Binding-site contacts:
Ligand atom C6 contacts residue LEU25 of chain 1.A at 3.7 Å (hydrophobic).
Ligand atom N24 contacts residue MET97 of chain 1.A at 3.7 Å.
Ligand atom O32 contacts residue LYS52 of chain 1.A at 3.0 Å (salt-bridge).
Ligand atom F17 contacts residue VAL33 of chain 1.A at 3.4 Å.
Ligand atom N18 contacts residue LEU151 of chain 1.A at 3.7 Å.
Ligand atom C33 contacts residue LYS52 of chain 1.A at 3.7 Å.
Ligand atom C21 contacts residue MET97 of chain 1.A at 3.8 Å (hydrophobic).
Ligand atom C19 contacts residue LEU151 of chain 1.A at 3.3 Å (hydrophobic).
Ligand atom C20 contacts residue MET97 of chain 1.A at 3.7 Å (hydrophobic).
Ligand atom C29 contacts residue GLU69 of chain 1.A at 3.5 Å.
Ligand atom F15 contacts residue GLY26 of chain 1.A at 3.3 Å.
Ligand atom C21 contacts residue CYS82 of chain 1.A at 3.7 Å (hydrophobic).
Ligand atom C9 contacts residue LEU151 of chain 1.A at 3.6 Å (hydrophobic).
Ligand atom F31 contacts residue GLU69 of chain 1.A at 3.4 Å.
Ligand atom N22 contacts residue THR161 of chain 1.A at 2.7 Å (h-bond).
Ligand atom C23 contacts residue THR161 of chain 1.A at 3.6 Å.
Ligand atom C29 contacts residue LYS52 of chain 1.A at 3.7 Å.
Ligand atom C2 contacts residue LEU25 of chain 1.A at 3.6 Å (hydrophobic).
Ligand atom C1 contacts residue LEU25 of chain 1.A at 3.6 Å (hydrophobic).
Ligand atom C5 contacts residue MET100 of chain 1.A at 3.7 Å (hydrophobic).
Ligand atom N7 contacts residue MET100 of chain 1.A at 2.9 Å (h-bond).
Ligand atom N24 contacts residue LEU151 of chain 1.A at 3.3 Å.
Ligand atom C8 contacts residue LEU151 of chain 1.A at 3.7 Å (hydrophobic).
Ligand atom C21 contacts residue THR161 of chain 1.A at 3.3 Å.
Ligand atom F31 contacts residue MET97 of chain 1.A at 3.4 Å.
Ligand atom N18 contacts residue ALA50 of chain 1.A at 3.2 Å.
Ligand atom C8 contacts residue ALA50 of chain 1.A at 3.6 Å (hydrophobic).
Ligand atom C6 contacts residue MET100 of chain 1.A at 3.0 Å (hydrophobic).
Ligand atom C23 contacts residue LEU151 of chain 1.A at 3.6 Å (hydrophobic).
Ligand atom F15 contacts residue VAL33 of chain 1.A at 3.7 Å.
Ligand atom C21 contacts residue MET73 of chain 1.A at 3.5 Å (hydrophobic).
Ligand atom N18 contacts residue GLN98 of chain 1.A at 3.0 Å (h-bond).
Ligand atom C5 contacts residue LEU25 of chain 1.A at 3.8 Å (hydrophobic).
Ligand atom C19 contacts residue GLN98 of chain 1.A at 3.5 Å.
Ligand atom N22 contacts residue MET97 of chain 1.A at 3.6 Å.
Ligand atom F31 contacts residue LYS52 of chain 1.A at 3.2 Å.
Ligand atom F15 contacts residue LEU25 of chain 1.A at 3.4 Å.
Ligand atom C30 contacts residue THR161 of chain 1.A at 3.4 Å.
Ligand atom C20 contacts residue GLN98 of chain 1.A at 3.1 Å.
Ligand atom N22 contacts residue MET73 of chain 1.A at 3.5 Å.

The protein below binds the small molecule below.
Small molecule (SMILES): CO[C@H]1CCN(c2nccc(Nc3cc4c(cn3)nc([C@@H](C)O)n4[C@@H](C)C(F)(F)F)n2)C[C@H]1F

Sequence of chain 1.A:
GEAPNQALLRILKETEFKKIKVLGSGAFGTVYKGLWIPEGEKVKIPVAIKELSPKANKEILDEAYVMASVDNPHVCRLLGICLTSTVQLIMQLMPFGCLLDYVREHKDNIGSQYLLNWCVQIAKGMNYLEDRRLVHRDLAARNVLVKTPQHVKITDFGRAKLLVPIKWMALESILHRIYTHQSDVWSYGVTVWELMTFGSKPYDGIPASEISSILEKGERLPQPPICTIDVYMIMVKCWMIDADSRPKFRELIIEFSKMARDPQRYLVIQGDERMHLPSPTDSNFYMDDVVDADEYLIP